A protein and the small-molecule ligand that binds it are described below.
Small molecule (SMILES): O=C1NCCc2[nH]c(-c3ccncc3)cc21

Sequence of chain 1.A:
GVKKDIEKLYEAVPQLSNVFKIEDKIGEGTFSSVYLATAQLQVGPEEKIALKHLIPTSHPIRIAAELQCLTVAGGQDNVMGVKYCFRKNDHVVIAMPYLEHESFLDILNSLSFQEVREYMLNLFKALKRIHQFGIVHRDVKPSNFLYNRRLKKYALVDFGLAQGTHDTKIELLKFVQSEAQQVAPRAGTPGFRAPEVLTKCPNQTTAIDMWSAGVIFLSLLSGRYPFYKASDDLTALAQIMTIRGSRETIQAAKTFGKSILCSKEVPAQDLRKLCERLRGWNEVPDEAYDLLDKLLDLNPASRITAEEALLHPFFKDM

Binding-site contacts:
Ligand atom CAE contacts residue HIS104 of chain 1.A at 3.9 Å.
Ligand atom NAJ contacts residue ASP161 of chain 1.A at 2.8 Å (salt-bridge).
Ligand atom NAK contacts residue VAL160 of chain 1.A at 4.1 Å.
Ligand atom CAH contacts residue VAL160 of chain 1.A at 4.2 Å (hydrophobic).
Ligand atom NAI contacts residue PRO100 of chain 1.A at 3.7 Å.
Ligand atom CAE contacts residue LEU149 of chain 1.A at 3.5 Å (hydrophobic).
Ligand atom CAG contacts residue ASN147 of chain 1.A at 3.7 Å.
Ligand atom CAP contacts residue VAL37 of chain 1.A at 4.0 Å (hydrophobic).
Ligand atom CAB contacts residue PRO100 of chain 1.A at 3.4 Å (hydrophobic).
Ligand atom CAD contacts residue VAL160 of chain 1.A at 4.2 Å (hydrophobic).
Ligand atom CAL contacts residue LYS55 of chain 1.A at 3.4 Å.
Ligand atom CAL contacts residue VAL160 of chain 1.A at 3.8 Å (hydrophobic).
Ligand atom CAN contacts residue VAL160 of chain 1.A at 4.2 Å (hydrophobic).
Ligand atom CAB contacts residue ALA53 of chain 1.A at 3.5 Å (hydrophobic).
Ligand atom CAP contacts residue VAL160 of chain 1.A at 3.8 Å (hydrophobic).
Ligand atom CAD contacts residue LEU149 of chain 1.A at 3.9 Å (hydrophobic).
Ligand atom CAC contacts residue LEU102 of chain 1.A at 3.6 Å (hydrophobic).
Ligand atom NAI contacts residue TYR101 of chain 1.A at 3.6 Å.
Ligand atom CAO contacts residue VAL160 of chain 1.A at 3.5 Å (hydrophobic).
Ligand atom CAL contacts residue ASP161 of chain 1.A at 3.9 Å.
Ligand atom CAF contacts residue VAL160 of chain 1.A at 3.8 Å (hydrophobic).
Ligand atom CAD contacts residue ALA53 of chain 1.A at 3.8 Å (hydrophobic).
Ligand atom CAB contacts residue LEU149 of chain 1.A at 4.0 Å (hydrophobic).
Ligand atom NAJ contacts residue LYS55 of chain 1.A at 3.4 Å (salt-bridge).
Ligand atom CAM contacts residue LEU149 of chain 1.A at 3.7 Å (hydrophobic).
Ligand atom CAB contacts residue MET83 of chain 1.A at 4.0 Å (hydrophobic).
Ligand atom NAI contacts residue LEU149 of chain 1.A at 3.7 Å.
Ligand atom OAA contacts residue ASP161 of chain 1.A at 3.6 Å.
Ligand atom NAI contacts residue ALA53 of chain 1.A at 3.8 Å.
Ligand atom CAG contacts residue ASP161 of chain 1.A at 3.5 Å.
Ligand atom CAC contacts residue TYR101 of chain 1.A at 3.8 Å (hydrophobic).
Ligand atom CAO contacts residue VAL37 of chain 1.A at 4.1 Å (hydrophobic).
Ligand atom NAJ contacts residue ASN147 of chain 1.A at 4.1 Å.
Ligand atom OAA contacts residue VAL160 of chain 1.A at 4.0 Å.
Ligand atom OAA contacts residue LYS55 of chain 1.A at 2.6 Å (salt-bridge).
Ligand atom CAC contacts residue LEU149 of chain 1.A at 3.5 Å (hydrophobic).
Ligand atom CAC contacts residue HIS104 of chain 1.A at 4.0 Å.
Ligand atom CAD contacts residue MET99 of chain 1.A at 3.9 Å (hydrophobic).
Ligand atom CAB contacts residue LEU102 of chain 1.A at 4.2 Å (hydrophobic).
Ligand atom NAI contacts residue LEU102 of chain 1.A at 3.1 Å (h-bond).